Sequence of chain 2.B:
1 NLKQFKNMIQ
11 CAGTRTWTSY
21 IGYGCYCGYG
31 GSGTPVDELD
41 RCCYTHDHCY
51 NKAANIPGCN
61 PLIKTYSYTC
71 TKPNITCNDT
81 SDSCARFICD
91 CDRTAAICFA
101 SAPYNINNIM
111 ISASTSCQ

Binding-site contacts:
Ligand atom C2 contacts residue GLY30 of chain 2.B at 3.6 Å.
Ligand atom O2 contacts residue ASN51 of chain 2.B at 4.2 Å.
Ligand atom C1 contacts residue TYR29 of chain 2.B at 4.0 Å (hydrophobic).
Ligand atom C1 contacts residue NA1 of chain 2.I at 4.2 Å.
Ligand atom O4 contacts residue TYR29 of chain 2.B at 3.5 Å (h-bond).
Ligand atom C5 contacts residue TYR29 of chain 2.B at 3.0 Å (hydrophobic).
Ligand atom O6 contacts residue TYR29 of chain 2.B at 2.6 Å (h-bond).
Ligand atom O1 contacts residue TYR29 of chain 2.B at 3.9 Å.
Ligand atom C6 contacts residue TYR29 of chain 2.B at 3.2 Å (hydrophobic).
Ligand atom C1 contacts residue ASP47 of chain 2.B at 3.0 Å.
Ligand atom O5 contacts residue ASP47 of chain 2.B at 4.3 Å.
Ligand atom O1 contacts residue GLY28 of chain 2.B at 4.2 Å.
Ligand atom C4 contacts residue TYR29 of chain 2.B at 3.8 Å (hydrophobic).
Ligand atom O1 contacts residue GLY30 of chain 2.B at 3.1 Å (h-bond).
Ligand atom C2 contacts residue ASP47 of chain 2.B at 2.6 Å.
Ligand atom C6 contacts residue MAN1 of chain 2.H at 4.2 Å.
Ligand atom O3 contacts residue ASP47 of chain 2.B at 4.4 Å.
Ligand atom C1 contacts residue GLY30 of chain 2.B at 2.9 Å.
Ligand atom O5 contacts residue GLY30 of chain 2.B at 3.7 Å.
Ligand atom C3 contacts residue ASP47 of chain 2.B at 3.9 Å.
Ligand atom O3 contacts residue ASN51 of chain 2.B at 3.8 Å.
Ligand atom O6 contacts residue MAN1 of chain 2.H at 3.4 Å (h-bond).
Ligand atom O1 contacts residue NA1 of chain 2.I at 3.3 Å (h-bond).
Ligand atom C5 contacts residue GLY30 of chain 2.B at 4.3 Å.
Ligand atom O1 contacts residue ASP47 of chain 2.B at 2.5 Å (salt-bridge).
Ligand atom C3 contacts residue GLY30 of chain 2.B at 3.7 Å.
Ligand atom O5 contacts residue TYR29 of chain 2.B at 3.4 Å.
Ligand atom O2 contacts residue ASP47 of chain 2.B at 3.2 Å (salt-bridge).

The small molecule below binds the protein below.
Small molecule (SMILES): OC[C@H]1O[C@H](O)[C@@H](O)[C@@H](O)[C@@H]1O